Binding-site contacts:
Ligand atom O37 contacts residue THR22 of chain 1.BA at 3.6 Å.
Ligand atom N25 contacts residue THR21 of chain 1.BA at 3.1 Å (h-bond).
Ligand atom C1 contacts residue ARG45 of chain 1.BA at 3.4 Å.
Ligand atom O21 contacts residue THR1 of chain 1.BA at 2.4 Å (h-bond).
Ligand atom C42 contacts residue GLY47 of chain 1.BA at 3.3 Å.
Ligand atom O21 contacts residue SER46 of chain 1.BA at 3.6 Å.
Ligand atom O49 contacts residue THR20 of chain 1.BA at 3.4 Å.
Ligand atom N22 contacts residue GLY47 of chain 1.BA at 2.9 Å (h-bond).
Ligand atom C6 contacts residue THR1 of chain 1.BA at 3.7 Å.
Ligand atom N22 contacts residue THR1 of chain 1.BA at 3.7 Å.
Ligand atom C11 contacts residue ARG19 of chain 1.BA at 3.7 Å.
Ligand atom C5 contacts residue THR20 of chain 1.BA at 3.7 Å.
Ligand atom C24 contacts residue GLY47 of chain 1.BA at 3.5 Å.
Ligand atom C7 contacts residue GLY47 of chain 1.BA at 3.6 Å.
Ligand atom O21 contacts residue GLY47 of chain 1.BA at 3.0 Å (h-bond).
Ligand atom C12 contacts residue THR1 of chain 1.BA at 2.5 Å.
Ligand atom C11 contacts residue THR21 of chain 1.BA at 3.7 Å.
Ligand atom C4 contacts residue ALA49 of chain 1.BA at 3.7 Å (hydrophobic).
Ligand atom C9 contacts residue THR1 of chain 1.BA at 1.4 Å.
Ligand atom C23 contacts residue GLY47 of chain 1.BA at 3.7 Å.
Ligand atom C3 contacts residue ARG45 of chain 1.BA at 3.5 Å.
Ligand atom O13 contacts residue SER129 of chain 1.BA at 3.6 Å (h-bond).
Ligand atom C8 contacts residue THR1 of chain 1.BA at 2.4 Å.
Ligand atom C27 contacts residue THR21 of chain 1.BA at 3.7 Å.
Ligand atom C4 contacts residue THR20 of chain 1.BA at 3.2 Å.
Ligand atom C43 contacts residue GLY47 of chain 1.BA at 3.6 Å.
Ligand atom O13 contacts residue THR1 of chain 1.BA at 2.9 Å (h-bond).
Ligand atom C3 contacts residue THR31 of chain 1.BA at 3.6 Å.
Ligand atom C32 contacts residue HIS116 of chain 1.V at 3.8 Å.
Ligand atom C11 contacts residue SER168 of chain 1.BA at 3.4 Å.
Ligand atom C10 contacts residue THR1 of chain 1.BA at 1.5 Å.
Ligand atom O39 contacts residue ALA49 of chain 1.BA at 3.2 Å (h-bond).
Ligand atom O37 contacts residue THR21 of chain 1.BA at 3.7 Å.
Ligand atom C46 contacts residue SER48 of chain 1.BA at 3.8 Å.
Ligand atom C7 contacts residue THR1 of chain 1.BA at 2.7 Å.
Ligand atom C2 contacts residue ARG45 of chain 1.BA at 3.2 Å.
Ligand atom C27 contacts residue THR22 of chain 1.BA at 3.8 Å.
Ligand atom C11 contacts residue THR1 of chain 1.BA at 2.5 Å.
Ligand atom C43 contacts residue SER48 of chain 1.BA at 3.6 Å.
Ligand atom O49 contacts residue THR21 of chain 1.BA at 3.3 Å (h-bond).

Sequence of chain 1.BA:
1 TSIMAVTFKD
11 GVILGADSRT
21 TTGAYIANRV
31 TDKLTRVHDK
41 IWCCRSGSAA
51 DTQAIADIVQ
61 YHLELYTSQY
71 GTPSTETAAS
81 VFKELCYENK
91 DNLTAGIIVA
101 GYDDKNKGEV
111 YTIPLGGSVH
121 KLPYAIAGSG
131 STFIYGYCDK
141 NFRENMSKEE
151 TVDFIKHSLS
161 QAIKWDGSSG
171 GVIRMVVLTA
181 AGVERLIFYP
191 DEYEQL

Sequence of chain 1.V:
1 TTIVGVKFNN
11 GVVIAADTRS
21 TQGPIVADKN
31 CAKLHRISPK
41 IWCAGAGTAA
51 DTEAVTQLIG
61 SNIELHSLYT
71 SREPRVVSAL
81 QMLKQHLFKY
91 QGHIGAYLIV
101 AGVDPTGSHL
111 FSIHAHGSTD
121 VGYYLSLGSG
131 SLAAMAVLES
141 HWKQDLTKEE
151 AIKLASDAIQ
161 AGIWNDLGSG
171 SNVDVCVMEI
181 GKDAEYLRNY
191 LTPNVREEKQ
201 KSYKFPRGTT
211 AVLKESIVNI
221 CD

This protein binds this small molecule.
Small molecule (SMILES): COc1ccc(C[C@H](NC(=O)[C@H](C)NC(=O)CN2CCOCC2)C(=O)N[C@@H](Cc2ccccc2)[C@@H](O)[C@H](C)CO)cc1